Binding-site contacts:
Ligand atom C53 contacts residue THR125 of chain 1.A at 3.4 Å.
Ligand atom C33 contacts residue GLN95 of chain 1.A at 3.4 Å.
Ligand atom C29 contacts residue THR174 of chain 1.B at 3.0 Å.
Ligand atom C52 contacts residue THR125 of chain 1.A at 3.8 Å.
Ligand atom C59 contacts residue ALA128 of chain 1.A at 3.8 Å (hydrophobic).
Ligand atom C13 contacts residue TRP132 of chain 1.A at 3.1 Å (hydrophobic).
Ligand atom C17 contacts residue ALA128 of chain 1.A at 3.8 Å (hydrophobic).
Ligand atom C46 contacts residue GLN95 of chain 1.A at 3.7 Å.
Ligand atom O44 contacts residue ALA169 of chain 1.B at 3.7 Å.
Ligand atom C57 contacts residue THR124 of chain 1.A at 3.2 Å.
Ligand atom F19 contacts residue ALA129 of chain 1.A at 3.2 Å.
Ligand atom C13 contacts residue ALA128 of chain 1.A at 3.4 Å (hydrophobic).
Ligand atom O16 contacts residue ALA129 of chain 1.A at 3.6 Å.
Ligand atom C10 contacts residue MET178 of chain 1.B at 3.6 Å (hydrophobic).
Ligand atom F19 contacts residue THR125 of chain 1.A at 3.5 Å.
Ligand atom C07 contacts residue MET178 of chain 1.B at 3.3 Å (hydrophobic).
Ligand atom O42 contacts residue HIS171 of chain 1.B at 2.8 Å (h-bond).
Ligand atom C46 contacts residue GLU170 of chain 1.B at 3.1 Å.
Ligand atom C41 contacts residue THR174 of chain 1.B at 3.8 Å.
Ligand atom C41 contacts residue GLU170 of chain 1.B at 3.2 Å.
Ligand atom C28 contacts residue THR174 of chain 1.B at 3.5 Å.
Ligand atom C55 contacts residue THR124 of chain 1.A at 3.7 Å.
Ligand atom O42 contacts residue ALA169 of chain 1.B at 3.7 Å.
Ligand atom O27 contacts residue HIS171 of chain 1.B at 3.4 Å (h-bond).
Ligand atom O27 contacts residue THR174 of chain 1.B at 3.4 Å (h-bond).
Ligand atom C46 contacts residue HIS171 of chain 1.B at 3.2 Å.
Ligand atom O16 contacts residue ALA128 of chain 1.A at 3.8 Å.
Ligand atom C20 contacts residue THR125 of chain 1.A at 3.7 Å.
Ligand atom C59 contacts residue THR125 of chain 1.A at 3.7 Å.
Ligand atom C18 contacts residue ALA128 of chain 1.A at 3.7 Å (hydrophobic).
Ligand atom C10 contacts residue TRP132 of chain 1.A at 3.1 Å (hydrophobic).
Ligand atom C57 contacts residue THR125 of chain 1.A at 3.3 Å.
Ligand atom F19 contacts residue ALA98 of chain 1.A at 3.0 Å.
Ligand atom C37 contacts residue THR174 of chain 1.B at 3.6 Å.
Ligand atom C55 contacts residue THR125 of chain 1.A at 3.5 Å.
Ligand atom O51 contacts residue GLU170 of chain 1.B at 3.6 Å.
Ligand atom O44 contacts residue GLU170 of chain 1.B at 2.7 Å (salt-bridge).
Ligand atom O42 contacts residue GLU170 of chain 1.B at 2.9 Å (salt-bridge).
Ligand atom O42 contacts residue THR174 of chain 1.B at 3.0 Å (h-bond).
Ligand atom C41 contacts residue HIS171 of chain 1.B at 3.8 Å.

Sequence of chain 1.A:
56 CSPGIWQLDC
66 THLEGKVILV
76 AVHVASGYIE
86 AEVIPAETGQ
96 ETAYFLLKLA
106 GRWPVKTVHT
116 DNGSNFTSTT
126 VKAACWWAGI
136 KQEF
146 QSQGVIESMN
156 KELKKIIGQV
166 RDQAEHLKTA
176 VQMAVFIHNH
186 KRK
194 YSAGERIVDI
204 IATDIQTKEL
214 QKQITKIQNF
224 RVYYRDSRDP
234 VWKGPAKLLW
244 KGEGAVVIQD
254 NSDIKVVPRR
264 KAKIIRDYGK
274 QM

This small molecule binds to this protein.
Small molecule (SMILES): Cc1c(-c2c([C@H](OC(C)(C)C)C(=O)O)n(C)c(=O)c3ccccc23)cc(F)c2c1CCCO2

Sequence of chain 1.B:
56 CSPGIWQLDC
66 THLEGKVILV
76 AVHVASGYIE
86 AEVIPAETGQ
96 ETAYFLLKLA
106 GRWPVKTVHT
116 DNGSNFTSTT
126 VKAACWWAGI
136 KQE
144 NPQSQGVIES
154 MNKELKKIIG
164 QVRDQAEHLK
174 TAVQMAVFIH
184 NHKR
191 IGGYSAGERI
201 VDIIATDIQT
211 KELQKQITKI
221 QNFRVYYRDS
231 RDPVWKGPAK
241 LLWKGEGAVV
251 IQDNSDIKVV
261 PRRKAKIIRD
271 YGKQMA